The small molecule below binds the protein below.
Small molecule (SMILES): CC(=O)N[C@H]1[C@H](O[C@H]2[C@H](O)[C@@H](NC(C)=O)CO[C@@H]2CO)O[C@H](CO)[C@@H](O)[C@@H]1O

Sequence of chain 4.H:
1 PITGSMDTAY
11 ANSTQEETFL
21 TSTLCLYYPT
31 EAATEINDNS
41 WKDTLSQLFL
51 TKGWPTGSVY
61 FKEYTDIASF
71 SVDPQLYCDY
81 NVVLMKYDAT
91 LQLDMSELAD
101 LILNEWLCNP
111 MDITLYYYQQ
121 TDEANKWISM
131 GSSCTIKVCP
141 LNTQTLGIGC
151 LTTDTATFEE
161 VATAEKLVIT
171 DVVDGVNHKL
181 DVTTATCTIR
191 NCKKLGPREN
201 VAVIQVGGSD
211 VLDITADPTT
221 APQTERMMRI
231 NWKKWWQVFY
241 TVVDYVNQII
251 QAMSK

Binding-site contacts:
Ligand atom C7 contacts residue ASN12 of chain 4.H at 3.9 Å.
Ligand atom O7 contacts residue ASN12 of chain 4.H at 3.6 Å.
Ligand atom N2 contacts residue ASN12 of chain 4.H at 3.8 Å.
Ligand atom C1 contacts residue ASN12 of chain 4.H at 2.2 Å.
Ligand atom C5 contacts residue ASN12 of chain 4.H at 4.1 Å.
Ligand atom C2 contacts residue ASN12 of chain 4.H at 3.2 Å.
Ligand atom O5 contacts residue ASN12 of chain 4.H at 2.7 Å (h-bond).